Sequence of chain 4.G:
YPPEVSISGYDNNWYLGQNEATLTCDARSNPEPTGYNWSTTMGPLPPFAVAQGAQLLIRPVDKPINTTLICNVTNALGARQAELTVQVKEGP

Binding-site contacts:
Ligand atom C8 contacts residue GLN81 of chain 4.G at 3.2 Å.
Ligand atom C1 contacts residue ALA79 of chain 4.G at 4.3 Å (hydrophobic).
Ligand atom O7 contacts residue GLN81 of chain 4.G at 3.9 Å.
Ligand atom C5 contacts residue THR74 of chain 4.G at 3.9 Å.
Ligand atom O5 contacts residue ASN72 of chain 4.G at 2.4 Å (h-bond).
Ligand atom N2 contacts residue ASN72 of chain 4.G at 3.2 Å (h-bond).
Ligand atom N2 contacts residue GLN81 of chain 4.G at 4.3 Å.
Ligand atom O7 contacts residue ASN72 of chain 4.G at 3.3 Å (h-bond).
Ligand atom C7 contacts residue ASN72 of chain 4.G at 3.5 Å.
Ligand atom C7 contacts residue GLN81 of chain 4.G at 3.8 Å.
Ligand atom C5 contacts residue ASN72 of chain 4.G at 3.7 Å.
Ligand atom C6 contacts residue THR74 of chain 4.G at 3.7 Å.
Ligand atom C4 contacts residue ASN72 of chain 4.G at 4.3 Å.
Ligand atom C3 contacts residue ASN72 of chain 4.G at 4.0 Å.
Ligand atom O5 contacts residue THR74 of chain 4.G at 4.0 Å.
Ligand atom C2 contacts residue ASN72 of chain 4.G at 2.6 Å.
Ligand atom C1 contacts residue ASN72 of chain 4.G at 1.5 Å.

A protein and the small-molecule ligand that binds it are described below.
Small molecule (SMILES): CC(=O)N[C@@H]1[C@@H](O)[C@H](O)[C@@H](CO)O[C@H]1O